Sequence of chain 1.B:
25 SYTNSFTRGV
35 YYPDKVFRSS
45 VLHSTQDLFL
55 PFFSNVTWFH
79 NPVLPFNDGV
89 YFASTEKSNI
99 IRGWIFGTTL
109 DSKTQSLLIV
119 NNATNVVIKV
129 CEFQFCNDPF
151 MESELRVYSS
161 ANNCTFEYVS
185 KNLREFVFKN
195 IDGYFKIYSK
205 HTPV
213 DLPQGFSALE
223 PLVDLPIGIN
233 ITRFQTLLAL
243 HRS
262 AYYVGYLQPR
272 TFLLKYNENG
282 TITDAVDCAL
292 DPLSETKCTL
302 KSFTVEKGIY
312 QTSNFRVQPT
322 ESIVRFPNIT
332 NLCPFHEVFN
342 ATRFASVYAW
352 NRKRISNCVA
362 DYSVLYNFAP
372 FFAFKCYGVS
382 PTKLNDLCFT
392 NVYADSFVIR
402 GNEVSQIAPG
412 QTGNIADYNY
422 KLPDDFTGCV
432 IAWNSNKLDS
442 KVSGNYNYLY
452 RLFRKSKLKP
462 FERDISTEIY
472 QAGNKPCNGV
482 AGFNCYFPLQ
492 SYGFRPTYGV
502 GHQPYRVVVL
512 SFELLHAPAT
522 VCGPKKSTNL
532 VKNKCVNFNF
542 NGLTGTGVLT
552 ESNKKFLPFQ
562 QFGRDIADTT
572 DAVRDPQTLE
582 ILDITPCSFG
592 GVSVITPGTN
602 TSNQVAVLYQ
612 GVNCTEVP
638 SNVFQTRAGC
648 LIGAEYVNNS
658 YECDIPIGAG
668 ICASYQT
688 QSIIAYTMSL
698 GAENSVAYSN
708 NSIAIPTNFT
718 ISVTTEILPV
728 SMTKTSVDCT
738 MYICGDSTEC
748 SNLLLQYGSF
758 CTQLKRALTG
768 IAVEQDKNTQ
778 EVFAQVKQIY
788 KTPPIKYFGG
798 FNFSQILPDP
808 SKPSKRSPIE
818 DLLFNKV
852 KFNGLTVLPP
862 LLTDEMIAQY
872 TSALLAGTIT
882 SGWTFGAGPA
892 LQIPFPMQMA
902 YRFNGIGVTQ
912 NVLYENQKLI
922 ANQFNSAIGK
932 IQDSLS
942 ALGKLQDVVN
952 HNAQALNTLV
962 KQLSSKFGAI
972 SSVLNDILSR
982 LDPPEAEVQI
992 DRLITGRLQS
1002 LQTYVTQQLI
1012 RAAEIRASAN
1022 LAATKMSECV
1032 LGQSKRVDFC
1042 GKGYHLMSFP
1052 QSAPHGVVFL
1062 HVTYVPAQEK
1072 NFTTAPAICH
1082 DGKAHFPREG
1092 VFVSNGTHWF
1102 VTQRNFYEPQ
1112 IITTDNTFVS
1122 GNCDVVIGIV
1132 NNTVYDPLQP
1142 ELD

Binding-site contacts:
Ligand atom O5 contacts residue ASN59 of chain 1.B at 2.4 Å (h-bond).
Ligand atom C3 contacts residue ASN59 of chain 1.B at 3.8 Å.
Ligand atom N2 contacts residue ASN59 of chain 1.B at 2.8 Å (h-bond).
Ligand atom O7 contacts residue ASN59 of chain 1.B at 3.8 Å.
Ligand atom C2 contacts residue TYR26 of chain 1.B at 4.5 Å (hydrophobic).
Ligand atom C7 contacts residue ASN59 of chain 1.B at 3.3 Å.
Ligand atom C8 contacts residue ASN59 of chain 1.B at 3.6 Å.
Ligand atom N2 contacts residue TYR26 of chain 1.B at 4.4 Å.
Ligand atom C4 contacts residue ASN59 of chain 1.B at 4.3 Å.
Ligand atom C2 contacts residue ASN59 of chain 1.B at 2.5 Å.
Ligand atom C5 contacts residue TYR26 of chain 1.B at 4.0 Å (hydrophobic).
Ligand atom C5 contacts residue ASN59 of chain 1.B at 3.6 Å.
Ligand atom O5 contacts residue TYR26 of chain 1.B at 4.0 Å.
Ligand atom C1 contacts residue ASN59 of chain 1.B at 1.4 Å.
Ligand atom C1 contacts residue TYR26 of chain 1.B at 3.5 Å (hydrophobic).

This small molecule binds to this protein.
Small molecule (SMILES): CC(=O)N[C@@H]1[C@@H](O)[C@H](O)[C@@H](CO)O[C@H]1O